Binding-site contacts:
Ligand atom O5 contacts residue ASN36 of chain 1.D at 2.3 Å (h-bond).
Ligand atom C8 contacts residue PRO8 of chain 1.D at 4.0 Å (hydrophobic).
Ligand atom N2 contacts residue ASN36 of chain 1.D at 3.1 Å (h-bond).
Ligand atom N2 contacts residue PRO8 of chain 1.D at 4.1 Å.
Ligand atom O5 contacts residue GLU35 of chain 1.D at 3.3 Å (salt-bridge).
Ligand atom C1 contacts residue GLU35 of chain 1.D at 4.4 Å.
Ligand atom C7 contacts residue ASN36 of chain 1.D at 4.2 Å.
Ligand atom C5 contacts residue GLU35 of chain 1.D at 3.7 Å.
Ligand atom O5 contacts residue TYR23 of chain 1.D at 4.4 Å.
Ligand atom C4 contacts residue GLU35 of chain 1.D at 4.0 Å.
Ligand atom N2 contacts residue TYR23 of chain 1.D at 3.6 Å (h-bond).
Ligand atom O6 contacts residue GLU35 of chain 1.D at 4.3 Å.
Ligand atom C1 contacts residue ASN36 of chain 1.D at 1.4 Å.
Ligand atom C2 contacts residue TYR23 of chain 1.D at 3.4 Å (hydrophobic).
Ligand atom C2 contacts residue ASN36 of chain 1.D at 2.7 Å.
Ligand atom C1 contacts residue TYR23 of chain 1.D at 4.0 Å (hydrophobic).
Ligand atom C3 contacts residue ASN36 of chain 1.D at 3.9 Å.
Ligand atom C8 contacts residue SER6 of chain 1.D at 4.0 Å.
Ligand atom C4 contacts residue ASN36 of chain 1.D at 4.3 Å.
Ligand atom C5 contacts residue ASN36 of chain 1.D at 3.5 Å.
Ligand atom C6 contacts residue GLU35 of chain 1.D at 3.4 Å.

Sequence of chain 1.D:
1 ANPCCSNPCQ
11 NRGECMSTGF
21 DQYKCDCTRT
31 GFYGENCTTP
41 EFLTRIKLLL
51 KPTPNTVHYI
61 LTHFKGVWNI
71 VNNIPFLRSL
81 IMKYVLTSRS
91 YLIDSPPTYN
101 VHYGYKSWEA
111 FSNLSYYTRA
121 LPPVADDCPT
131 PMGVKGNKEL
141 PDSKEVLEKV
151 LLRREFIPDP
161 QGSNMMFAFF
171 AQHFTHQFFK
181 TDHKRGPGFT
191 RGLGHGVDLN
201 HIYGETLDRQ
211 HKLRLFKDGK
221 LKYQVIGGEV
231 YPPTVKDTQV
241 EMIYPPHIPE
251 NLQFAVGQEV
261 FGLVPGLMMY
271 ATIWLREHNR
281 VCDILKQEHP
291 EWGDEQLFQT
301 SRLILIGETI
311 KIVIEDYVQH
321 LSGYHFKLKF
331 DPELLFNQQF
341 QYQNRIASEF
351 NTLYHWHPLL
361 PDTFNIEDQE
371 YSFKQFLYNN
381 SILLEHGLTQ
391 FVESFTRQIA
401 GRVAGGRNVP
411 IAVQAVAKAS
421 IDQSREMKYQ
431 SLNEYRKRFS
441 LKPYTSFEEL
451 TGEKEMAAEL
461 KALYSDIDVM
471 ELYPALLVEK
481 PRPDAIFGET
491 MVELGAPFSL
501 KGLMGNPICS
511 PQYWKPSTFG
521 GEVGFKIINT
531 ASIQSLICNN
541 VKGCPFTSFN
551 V

A small-molecule ligand and the protein it binds are described below.
Small molecule (SMILES): CC(=O)N[C@@H]1[C@@H](O)[C@H](O)[C@@H](CO)O[C@H]1O